The small molecule below binds the protein below.
Small molecule (SMILES): CN(C)S(=O)(=O)c1ccsc1

Binding-site contacts:
Ligand atom SAH contacts residue VAL69 of chain 2.A at 4.2 Å.
Ligand atom SAH contacts residue ASN70 of chain 2.A at 3.5 Å (h-bond).
Ligand atom OAD contacts residue PRO39 of chain 2.A at 4.0 Å.
Ligand atom CAA contacts residue PRO39 of chain 2.A at 3.5 Å (hydrophobic).
Ligand atom OAC contacts residue THR40 of chain 2.A at 3.6 Å.
Ligand atom CAF contacts residue VAL143 of chain 2.A at 2.6 Å (hydrophobic).
Ligand atom OAC contacts residue LEU147 of chain 2.A at 3.5 Å.
Ligand atom OAD contacts residue VAL140 of chain 2.A at 4.3 Å.
Ligand atom OAC contacts residue PRO39 of chain 2.A at 3.2 Å.
Ligand atom CAB contacts residue GLN165 of chain 2.A at 3.9 Å.
Ligand atom OAD contacts residue VAL143 of chain 2.A at 3.3 Å.
Ligand atom CAG contacts residue VAL143 of chain 2.A at 3.9 Å (hydrophobic).
Ligand atom CAF contacts residue GLN73 of chain 2.A at 2.2 Å.
Ligand atom CAE contacts residue GLN73 of chain 2.A at 1.4 Å.
Ligand atom OAC contacts residue SER66 of chain 2.A at 4.3 Å.
Ligand atom SAK contacts residue PRO39 of chain 2.A at 3.9 Å.
Ligand atom SAK contacts residue VAL143 of chain 2.A at 3.8 Å.
Ligand atom SAK contacts residue LEU147 of chain 2.A at 4.2 Å.
Ligand atom OAD contacts residue LEU147 of chain 2.A at 3.8 Å.
Ligand atom CAB contacts residue PHE158 of chain 2.A at 3.9 Å (hydrophobic).
Ligand atom CAG contacts residue PHE68 of chain 2.A at 3.1 Å (hydrophobic).
Ligand atom SAH contacts residue MET41 of chain 2.A at 3.8 Å.
Ligand atom CAE contacts residue VAL140 of chain 2.A at 4.3 Å (hydrophobic).
Ligand atom CAB contacts residue VAL140 of chain 2.A at 4.0 Å (hydrophobic).
Ligand atom CAG contacts residue THR40 of chain 2.A at 4.2 Å.
Ligand atom SAH contacts residue GLN73 of chain 2.A at 2.7 Å (h-bond).
Ligand atom CAG contacts residue GLN73 of chain 2.A at 3.7 Å.
Ligand atom SAH contacts residue VAL143 of chain 2.A at 4.1 Å.
Ligand atom CAG contacts residue MET41 of chain 2.A at 3.5 Å (hydrophobic).
Ligand atom CAE contacts residue VAL143 of chain 2.A at 3.1 Å (hydrophobic).
Ligand atom CAI contacts residue VAL143 of chain 2.A at 3.1 Å (hydrophobic).
Ligand atom OAD contacts residue VAL144 of chain 2.A at 3.0 Å.
Ligand atom CAI contacts residue GLN73 of chain 2.A at 3.3 Å.
Ligand atom CAB contacts residue VAL144 of chain 2.A at 4.0 Å (hydrophobic).
Ligand atom CAA contacts residue THR40 of chain 2.A at 3.8 Å.
Ligand atom CAF contacts residue VAL140 of chain 2.A at 4.2 Å (hydrophobic).
Ligand atom NAJ contacts residue PRO39 of chain 2.A at 4.3 Å.
Ligand atom CAA contacts residue MET41 of chain 2.A at 4.1 Å (hydrophobic).
Ligand atom CAE contacts residue ASN70 of chain 2.A at 3.7 Å.
Ligand atom SAH contacts residue PHE68 of chain 2.A at 3.3 Å (h-bond).

Sequence of chain 2.A:
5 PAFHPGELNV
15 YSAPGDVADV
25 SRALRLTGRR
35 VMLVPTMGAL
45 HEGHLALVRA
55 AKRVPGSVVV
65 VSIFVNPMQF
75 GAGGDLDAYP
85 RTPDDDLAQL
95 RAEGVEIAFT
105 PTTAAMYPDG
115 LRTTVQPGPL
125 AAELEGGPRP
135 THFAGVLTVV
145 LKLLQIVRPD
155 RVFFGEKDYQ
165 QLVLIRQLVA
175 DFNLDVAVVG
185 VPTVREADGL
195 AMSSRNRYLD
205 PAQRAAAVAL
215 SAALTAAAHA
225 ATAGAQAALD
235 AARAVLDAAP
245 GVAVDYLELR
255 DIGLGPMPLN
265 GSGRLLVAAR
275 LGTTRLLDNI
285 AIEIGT